Binding-site contacts:
Ligand atom C1' contacts residue ASP45 of chain 4.A at 4.1 Å.
Ligand atom N9 contacts residue MTA1 of chain 4.C at 4.1 Å.
Ligand atom N3 contacts residue PHE74 of chain 4.A at 3.8 Å.
Ligand atom S5' contacts residue MTA1 of chain 4.C at 3.9 Å.
Ligand atom N6 contacts residue THR161 of chain 4.A at 3.7 Å.
Ligand atom N7 contacts residue MTA1 of chain 4.C at 4.0 Å.
Ligand atom N6 contacts residue ALA162 of chain 4.A at 3.9 Å.
Ligand atom C2' contacts residue MTA1 of chain 4.C at 3.6 Å.
Ligand atom C6 contacts residue SER158 of chain 4.A at 4.0 Å.
Ligand atom C2 contacts residue THR161 of chain 4.A at 3.3 Å.
Ligand atom N1 contacts residue ALA162 of chain 4.A at 3.6 Å.
Ligand atom C5' contacts residue MTA1 of chain 4.C at 3.3 Å.
Ligand atom N6 contacts residue TYR75 of chain 4.A at 3.5 Å (h-bond).
Ligand atom O2' contacts residue ASP45 of chain 4.A at 3.6 Å.
Ligand atom C4 contacts residue ALA162 of chain 4.A at 4.1 Å (hydrophobic).
Ligand atom N7 contacts residue ASN122 of chain 4.A at 3.0 Å (h-bond).
Ligand atom N6 contacts residue ASN122 of chain 4.A at 2.9 Å (h-bond).
Ligand atom C5 contacts residue ALA162 of chain 4.A at 3.7 Å (hydrophobic).
Ligand atom C6 contacts residue ALA162 of chain 4.A at 3.6 Å (hydrophobic).
Ligand atom CS contacts residue TYR192 of chain 1.A at 3.7 Å (hydrophobic).
Ligand atom N9 contacts residue ASP45 of chain 4.A at 3.6 Å (salt-bridge).
Ligand atom N7 contacts residue ASP45 of chain 4.A at 3.9 Å.
Ligand atom O3' contacts residue TYR192 of chain 1.A at 3.8 Å.
Ligand atom C8 contacts residue ASN122 of chain 4.A at 3.9 Å.
Ligand atom C2 contacts residue ALA162 of chain 4.A at 4.0 Å (hydrophobic).
Ligand atom O2' contacts residue MTA1 of chain 4.C at 4.0 Å.
Ligand atom C8 contacts residue ASP45 of chain 4.A at 3.6 Å.
Ligand atom N1 contacts residue THR161 of chain 4.A at 2.6 Å (h-bond).
Ligand atom C4 contacts residue ASP45 of chain 4.A at 3.6 Å.
Ligand atom C8 contacts residue MTA1 of chain 4.C at 3.2 Å.
Ligand atom C5 contacts residue ASP45 of chain 4.A at 3.8 Å.
Ligand atom C5 contacts residue ASN122 of chain 4.A at 3.9 Å.
Ligand atom C6 contacts residue ASN122 of chain 4.A at 4.0 Å.
Ligand atom N1 contacts residue PHE74 of chain 4.A at 3.4 Å.
Ligand atom C6 contacts residue THR161 of chain 4.A at 3.6 Å.
Ligand atom O3' contacts residue HIS71 of chain 4.A at 4.1 Å.
Ligand atom N6 contacts residue SER158 of chain 4.A at 3.0 Å (h-bond).
Ligand atom N3 contacts residue THR161 of chain 4.A at 3.9 Å.
Ligand atom C2 contacts residue PHE74 of chain 4.A at 3.1 Å (hydrophobic).
Ligand atom N7 contacts residue ALA162 of chain 4.A at 4.1 Å.

A small-molecule ligand and the protein it binds are described below.
Small molecule (SMILES): CSC[C@H]1O[C@@H](n2cnc3c(N)ncnc32)[C@H](O)[C@@H]1O

Sequence of chain 4.A:
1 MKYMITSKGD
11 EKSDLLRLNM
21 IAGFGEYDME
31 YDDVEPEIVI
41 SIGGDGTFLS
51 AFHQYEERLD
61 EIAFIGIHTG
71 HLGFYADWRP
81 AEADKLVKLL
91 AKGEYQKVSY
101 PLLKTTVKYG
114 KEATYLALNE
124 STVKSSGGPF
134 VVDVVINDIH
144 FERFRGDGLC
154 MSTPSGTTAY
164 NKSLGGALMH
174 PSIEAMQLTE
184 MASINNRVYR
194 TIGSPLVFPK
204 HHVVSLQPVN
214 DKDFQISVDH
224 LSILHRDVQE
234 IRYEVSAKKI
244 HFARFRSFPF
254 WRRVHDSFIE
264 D

Sequence of chain 1.A:
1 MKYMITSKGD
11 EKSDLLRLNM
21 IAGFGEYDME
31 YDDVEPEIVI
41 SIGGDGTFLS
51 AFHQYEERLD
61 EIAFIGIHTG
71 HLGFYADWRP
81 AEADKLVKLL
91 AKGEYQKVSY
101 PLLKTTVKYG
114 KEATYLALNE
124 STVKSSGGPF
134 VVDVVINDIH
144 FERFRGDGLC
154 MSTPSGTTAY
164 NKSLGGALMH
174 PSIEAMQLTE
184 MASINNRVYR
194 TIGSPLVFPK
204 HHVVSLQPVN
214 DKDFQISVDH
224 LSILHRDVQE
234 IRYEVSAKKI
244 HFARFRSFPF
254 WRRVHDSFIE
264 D